Sequence of chain 1.C:
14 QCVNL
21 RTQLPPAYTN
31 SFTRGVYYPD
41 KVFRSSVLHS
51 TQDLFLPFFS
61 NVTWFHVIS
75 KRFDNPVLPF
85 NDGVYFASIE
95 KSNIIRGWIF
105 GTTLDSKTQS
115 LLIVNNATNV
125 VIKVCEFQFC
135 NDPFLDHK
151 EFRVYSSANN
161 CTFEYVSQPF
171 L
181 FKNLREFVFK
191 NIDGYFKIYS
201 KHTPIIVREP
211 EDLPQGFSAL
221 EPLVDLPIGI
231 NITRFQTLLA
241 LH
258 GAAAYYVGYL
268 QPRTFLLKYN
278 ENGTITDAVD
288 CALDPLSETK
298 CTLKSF

Sequence of chain 1.B:
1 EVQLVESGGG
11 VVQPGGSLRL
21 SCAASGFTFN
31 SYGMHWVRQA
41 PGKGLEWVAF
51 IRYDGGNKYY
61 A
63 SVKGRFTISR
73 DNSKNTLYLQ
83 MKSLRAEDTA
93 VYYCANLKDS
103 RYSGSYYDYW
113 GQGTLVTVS

Binding-site contacts:
Ligand atom C5 contacts residue ARG103 of chain 1.B at 4.4 Å.
Ligand atom O7 contacts residue ARG30 of chain 1.A at 3.7 Å.
Ligand atom C3 contacts residue ASN231 of chain 1.C at 3.8 Å.
Ligand atom O5 contacts residue ARG103 of chain 1.B at 4.1 Å.
Ligand atom C4 contacts residue ARG103 of chain 1.B at 3.9 Å.
Ligand atom O5 contacts residue ASN231 of chain 1.C at 2.4 Å (h-bond).
Ligand atom C7 contacts residue ASN231 of chain 1.C at 3.6 Å.
Ligand atom C3 contacts residue ARG103 of chain 1.B at 4.5 Å.
Ligand atom C1 contacts residue ASN231 of chain 1.C at 1.5 Å.
Ligand atom O6 contacts residue ARG103 of chain 1.B at 3.5 Å (salt-bridge).
Ligand atom C4 contacts residue ASN231 of chain 1.C at 4.3 Å.
Ligand atom N2 contacts residue ASN231 of chain 1.C at 2.9 Å (h-bond).
Ligand atom C2 contacts residue ASN231 of chain 1.C at 2.5 Å.
Ligand atom C5 contacts residue ASN231 of chain 1.C at 3.7 Å.
Ligand atom C2 contacts residue ARG103 of chain 1.B at 4.1 Å.
Ligand atom O7 contacts residue ASN231 of chain 1.C at 3.9 Å.

Sequence of chain 1.A:
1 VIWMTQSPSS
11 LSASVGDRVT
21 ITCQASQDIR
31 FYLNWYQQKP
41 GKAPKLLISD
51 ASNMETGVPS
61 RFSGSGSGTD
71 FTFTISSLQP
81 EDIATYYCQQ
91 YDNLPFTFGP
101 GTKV

A small-molecule ligand and the protein it binds are described below.
Small molecule (SMILES): CC(=O)N[C@@H]1[C@@H](O)[C@H](O)[C@@H](CO)O[C@H]1O